Binding-site contacts:
Ligand atom C1 contacts residue GLY263 of chain 1.A at 3.6 Å.
Ligand atom O4 contacts residue ASP158 of chain 1.A at 3.5 Å (salt-bridge).
Ligand atom C14 contacts residue ASP104 of chain 1.A at 3.5 Å.
Ligand atom N5 contacts residue ALA234 of chain 1.A at 3.7 Å.
Ligand atom C4 contacts residue TYR108 of chain 1.A at 3.5 Å (hydrophobic).
Ligand atom C1 contacts residue TYR108 of chain 1.A at 3.4 Å (hydrophobic).
Ligand atom C11 contacts residue ASP282 of chain 1.A at 3.5 Å.
Ligand atom N contacts residue TYR108 of chain 1.A at 3.4 Å (h-bond).
Ligand atom N2 contacts residue ASP104 of chain 1.A at 2.8 Å (salt-bridge).
Ligand atom C5 contacts residue ASP104 of chain 1.A at 3.3 Å.
Ligand atom C2 contacts residue TYR108 of chain 1.A at 3.5 Å (hydrophobic).
Ligand atom N1 contacts residue TYR108 of chain 1.A at 3.4 Å.
Ligand atom N2 contacts residue TYR108 of chain 1.A at 3.6 Å.
Ligand atom C3 contacts residue TYR108 of chain 1.A at 3.5 Å (hydrophobic).
Ligand atom C18 contacts residue LEU233 of chain 1.A at 3.6 Å (hydrophobic).
Ligand atom O4 contacts residue GLN205 of chain 1.A at 3.0 Å (h-bond).
Ligand atom O4 contacts residue GLY231 of chain 1.A at 3.3 Å.
Ligand atom N3 contacts residue ASP158 of chain 1.A at 2.8 Å (salt-bridge).
Ligand atom C13 contacts residue TYR108 of chain 1.A at 3.6 Å (hydrophobic).
Ligand atom N3 contacts residue ILE203 of chain 1.A at 3.5 Å.
Ligand atom C12 contacts residue LEU102 of chain 1.A at 3.5 Å (hydrophobic).
Ligand atom N contacts residue ALA234 of chain 1.A at 2.9 Å (h-bond).
Ligand atom C6 contacts residue ASP104 of chain 1.A at 3.5 Å.
Ligand atom O4 contacts residue CYS160 of chain 1.A at 3.4 Å (h-bond).
Ligand atom N4 contacts residue ASP158 of chain 1.A at 2.8 Å (salt-bridge).
Ligand atom O4 contacts residue GLY232 of chain 1.A at 2.8 Å (h-bond).
Ligand atom C4 contacts residue ASP104 of chain 1.A at 3.2 Å.
Ligand atom N5 contacts residue MET262 of chain 1.A at 3.7 Å.
Ligand atom C18 contacts residue TYR108 of chain 1.A at 3.5 Å (hydrophobic).
Ligand atom N3 contacts residue SER105 of chain 1.A at 3.7 Å.
Ligand atom C14 contacts residue MET262 of chain 1.A at 3.7 Å (hydrophobic).
Ligand atom N5 contacts residue LEU233 of chain 1.A at 2.8 Å (h-bond).
Ligand atom N3 contacts residue ASP104 of chain 1.A at 2.8 Å (salt-bridge).
Ligand atom C12 contacts residue TYR260 of chain 1.A at 3.4 Å (hydrophobic).
Ligand atom C17 contacts residue CYS160 of chain 1.A at 3.6 Å (hydrophobic).
Ligand atom C15 contacts residue ASP158 of chain 1.A at 3.6 Å.
Ligand atom N2 contacts residue MET262 of chain 1.A at 3.5 Å.
Ligand atom C14 contacts residue ASP158 of chain 1.A at 3.6 Å.
Ligand atom C1 contacts residue ALA234 of chain 1.A at 3.7 Å (hydrophobic).
Ligand atom O3 contacts residue ASP104 of chain 1.A at 3.2 Å.

Sequence of chain 1.A:
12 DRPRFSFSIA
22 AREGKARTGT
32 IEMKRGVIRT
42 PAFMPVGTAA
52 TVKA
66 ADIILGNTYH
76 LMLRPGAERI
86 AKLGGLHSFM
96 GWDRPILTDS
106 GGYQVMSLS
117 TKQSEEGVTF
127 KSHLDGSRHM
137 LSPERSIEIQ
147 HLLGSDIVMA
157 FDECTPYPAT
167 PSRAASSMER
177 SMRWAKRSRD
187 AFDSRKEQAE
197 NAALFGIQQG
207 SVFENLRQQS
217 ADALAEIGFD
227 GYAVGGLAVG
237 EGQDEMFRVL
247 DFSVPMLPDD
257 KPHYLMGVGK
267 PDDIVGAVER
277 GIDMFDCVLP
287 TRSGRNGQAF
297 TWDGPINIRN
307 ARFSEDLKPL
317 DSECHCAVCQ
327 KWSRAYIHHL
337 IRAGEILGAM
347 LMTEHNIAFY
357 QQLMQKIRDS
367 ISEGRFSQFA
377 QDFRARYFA

The small molecule below binds the protein below.
Small molecule (SMILES): CNc1nc2cc3c(=O)[nH]c(N)nc3c(CC[C@H]3O[C@@H](OC)[C@H](OC)[C@@H]3OC)c2[nH]1